A protein and the small-molecule ligand that binds it are described below.
Small molecule (SMILES): C[C@H](N)C(=O)O

Sequence of chain 1.A:
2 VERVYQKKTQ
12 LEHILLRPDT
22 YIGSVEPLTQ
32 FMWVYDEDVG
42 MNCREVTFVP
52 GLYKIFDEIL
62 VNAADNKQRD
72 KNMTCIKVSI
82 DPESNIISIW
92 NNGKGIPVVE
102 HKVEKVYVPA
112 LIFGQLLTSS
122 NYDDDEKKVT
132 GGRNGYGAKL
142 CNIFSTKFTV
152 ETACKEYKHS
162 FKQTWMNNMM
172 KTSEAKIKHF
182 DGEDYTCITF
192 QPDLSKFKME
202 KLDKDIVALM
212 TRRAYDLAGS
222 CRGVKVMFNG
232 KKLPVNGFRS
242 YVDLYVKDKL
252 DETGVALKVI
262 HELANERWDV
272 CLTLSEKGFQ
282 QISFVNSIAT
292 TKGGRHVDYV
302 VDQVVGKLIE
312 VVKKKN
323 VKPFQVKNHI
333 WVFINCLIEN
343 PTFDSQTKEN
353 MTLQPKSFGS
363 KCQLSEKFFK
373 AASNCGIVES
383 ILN

Binding-site contacts:
Ligand atom N contacts residue ILE383 of chain 1.A at 3.0 Å (h-bond).
Ligand atom N contacts residue LEU384 of chain 1.A at 3.0 Å (h-bond).
Ligand atom C contacts residue LEU384 of chain 1.A at 3.4 Å (hydrophobic).
Ligand atom CB contacts residue ILE383 of chain 1.A at 3.7 Å (hydrophobic).
Ligand atom N contacts residue ASN385 of chain 1.A at 2.9 Å (h-bond).
Ligand atom C contacts residue ILE383 of chain 1.A at 3.6 Å (hydrophobic).
Ligand atom CA contacts residue ASN385 of chain 1.A at 4.4 Å.
Ligand atom N contacts residue SER382 of chain 1.A at 4.4 Å.
Ligand atom O contacts residue ILE383 of chain 1.A at 3.9 Å.
Ligand atom CA contacts residue LEU384 of chain 1.A at 3.8 Å (hydrophobic).
Ligand atom O contacts residue LEU384 of chain 1.A at 2.8 Å (h-bond).
Ligand atom CA contacts residue ILE383 of chain 1.A at 3.6 Å (hydrophobic).